This small molecule binds to this protein.
Small molecule (SMILES): CC(=O)N[C@H]1[C@H](O[C@H]2[C@H](O[C@@H]3O[C@@H](C)[C@@H](O)[C@@H](O)[C@@H]3O)[C@@H](NC(C)=O)CO[C@@H]2CO)O[C@H](CO)[C@@H](O)[C@@H]1O

Binding-site contacts:
Ligand atom N2 contacts residue ASN45 of chain 1.D at 2.9 Å (h-bond).
Ligand atom C8 contacts residue PRO214 of chain 1.D at 3.5 Å (hydrophobic).
Ligand atom C6 contacts residue ARG22 of chain 1.D at 4.3 Å.
Ligand atom C8 contacts residue TRP44 of chain 1.D at 3.6 Å (hydrophobic).
Ligand atom N2 contacts residue PRO214 of chain 1.D at 4.3 Å.
Ligand atom C5 contacts residue ASN45 of chain 1.D at 3.7 Å.
Ligand atom C7 contacts residue ASN45 of chain 1.D at 3.1 Å.
Ligand atom C7 contacts residue PRO214 of chain 1.D at 4.4 Å (hydrophobic).
Ligand atom O7 contacts residue ASN45 of chain 1.D at 3.7 Å.
Ligand atom C1 contacts residue ASN45 of chain 1.D at 1.4 Å.
Ligand atom C3 contacts residue ASN45 of chain 1.D at 3.8 Å.
Ligand atom O6 contacts residue ARG22 of chain 1.D at 3.7 Å.
Ligand atom O5 contacts residue ASN45 of chain 1.D at 2.4 Å (h-bond).
Ligand atom C8 contacts residue ASN45 of chain 1.D at 3.6 Å.
Ligand atom C1 contacts residue PRO214 of chain 1.D at 4.3 Å (hydrophobic).
Ligand atom C2 contacts residue ASN45 of chain 1.D at 2.5 Å.
Ligand atom C4 contacts residue ASN45 of chain 1.D at 4.2 Å.

Sequence of chain 1.D:
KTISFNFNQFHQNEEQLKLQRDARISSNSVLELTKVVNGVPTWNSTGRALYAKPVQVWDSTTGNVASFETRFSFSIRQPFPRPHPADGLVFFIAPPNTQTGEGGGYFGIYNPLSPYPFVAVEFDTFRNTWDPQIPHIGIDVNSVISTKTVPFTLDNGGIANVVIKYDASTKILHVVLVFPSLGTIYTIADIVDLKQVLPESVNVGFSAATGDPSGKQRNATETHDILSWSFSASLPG